Sequence of chain 1.C:
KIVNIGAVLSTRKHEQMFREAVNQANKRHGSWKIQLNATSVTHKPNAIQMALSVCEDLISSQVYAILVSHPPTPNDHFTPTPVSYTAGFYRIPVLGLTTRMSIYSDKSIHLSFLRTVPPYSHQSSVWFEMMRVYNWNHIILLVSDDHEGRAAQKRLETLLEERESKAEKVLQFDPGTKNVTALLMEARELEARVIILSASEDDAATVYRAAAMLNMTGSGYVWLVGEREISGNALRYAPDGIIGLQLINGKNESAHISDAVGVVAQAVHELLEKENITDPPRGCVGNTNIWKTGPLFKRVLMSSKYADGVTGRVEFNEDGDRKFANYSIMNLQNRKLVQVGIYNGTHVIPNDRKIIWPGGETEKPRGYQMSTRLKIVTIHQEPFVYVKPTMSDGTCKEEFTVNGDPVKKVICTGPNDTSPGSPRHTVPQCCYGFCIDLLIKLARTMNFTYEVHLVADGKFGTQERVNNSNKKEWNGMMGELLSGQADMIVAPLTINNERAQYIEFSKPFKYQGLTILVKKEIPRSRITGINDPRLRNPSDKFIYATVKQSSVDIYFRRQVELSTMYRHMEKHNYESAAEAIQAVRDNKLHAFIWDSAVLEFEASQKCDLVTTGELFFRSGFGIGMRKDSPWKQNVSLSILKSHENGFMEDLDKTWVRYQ

Binding-site contacts:
Ligand atom C4 contacts residue ASN300 of chain 1.C at 4.1 Å.
Ligand atom C7 contacts residue ASN300 of chain 1.C at 3.7 Å.
Ligand atom C5 contacts residue ASN300 of chain 1.C at 4.0 Å.
Ligand atom O7 contacts residue ASN300 of chain 1.C at 3.5 Å (h-bond).
Ligand atom O5 contacts residue ASN300 of chain 1.C at 2.8 Å (h-bond).
Ligand atom N2 contacts residue ASN300 of chain 1.C at 3.2 Å (h-bond).
Ligand atom C1 contacts residue ASN300 of chain 1.C at 1.5 Å.
Ligand atom C2 contacts residue ASN300 of chain 1.C at 2.5 Å.
Ligand atom C3 contacts residue ASN300 of chain 1.C at 3.9 Å.

A protein and the small-molecule ligand that binds it are described below.
Small molecule (SMILES): CC(=O)N[C@@H]1[C@@H](O)[C@H](O)[C@@H](CO)O[C@H]1O